The small molecule below binds the protein below.
Small molecule (SMILES): CCN1/C(=C/C(C)=O)Sc2ccc(OC)cc21

Sequence of chain 1.D:
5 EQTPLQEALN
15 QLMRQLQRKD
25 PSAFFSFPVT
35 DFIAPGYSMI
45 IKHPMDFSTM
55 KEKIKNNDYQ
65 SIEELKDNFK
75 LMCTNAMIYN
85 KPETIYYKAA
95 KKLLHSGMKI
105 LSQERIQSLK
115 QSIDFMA

Binding-site contacts:
Ligand atom C15 contacts residue ASN84 of chain 1.D at 4.2 Å.
Ligand atom C6 contacts residue ASN84 of chain 1.D at 3.8 Å.
Ligand atom O17 contacts residue ALA80 of chain 1.D at 3.9 Å.
Ligand atom C11 contacts residue ILE37 of chain 1.D at 3.4 Å (hydrophobic).
Ligand atom C7 contacts residue TYR83 of chain 1.D at 4.4 Å (hydrophobic).
Ligand atom C4 contacts residue TYR90 of chain 1.D at 4.0 Å (hydrophobic).
Ligand atom C15 contacts residue VAL33 of chain 1.D at 3.7 Å (hydrophobic).
Ligand atom C15 contacts residue PHE28 of chain 1.D at 4.2 Å (hydrophobic).
Ligand atom S5 contacts residue ASN84 of chain 1.D at 3.4 Å (h-bond).
Ligand atom C12 contacts residue ILE37 of chain 1.D at 3.7 Å (hydrophobic).
Ligand atom N3 contacts residue TYR90 of chain 1.D at 3.7 Å.
Ligand atom C1 contacts residue PHE28 of chain 1.D at 3.6 Å (hydrophobic).
Ligand atom O10 contacts residue ILE37 of chain 1.D at 4.0 Å.
Ligand atom S5 contacts residue TYR90 of chain 1.D at 4.1 Å.
Ligand atom C7 contacts residue TYR90 of chain 1.D at 3.6 Å (hydrophobic).
Ligand atom C7 contacts residue ALA38 of chain 1.D at 4.2 Å (hydrophobic).
Ligand atom O17 contacts residue ASN84 of chain 1.D at 3.2 Å (h-bond).
Ligand atom C7 contacts residue ASN84 of chain 1.D at 3.6 Å.
Ligand atom C2 contacts residue TYR90 of chain 1.D at 3.8 Å (hydrophobic).
Ligand atom C14 contacts residue PHE28 of chain 1.D at 3.7 Å (hydrophobic).
Ligand atom C14 contacts residue TYR90 of chain 1.D at 4.3 Å (hydrophobic).
Ligand atom O17 contacts residue VAL33 of chain 1.D at 3.9 Å.
Ligand atom C15 contacts residue ALA80 of chain 1.D at 4.3 Å (hydrophobic).
Ligand atom C9 contacts residue TYR90 of chain 1.D at 3.4 Å (hydrophobic).
Ligand atom C13 contacts residue TYR90 of chain 1.D at 3.6 Å (hydrophobic).
Ligand atom C4 contacts residue VAL33 of chain 1.D at 4.2 Å (hydrophobic).
Ligand atom C16 contacts residue PHE28 of chain 1.D at 3.8 Å (hydrophobic).
Ligand atom C8 contacts residue TYR90 of chain 1.D at 3.5 Å (hydrophobic).
Ligand atom C16 contacts residue PHE29 of chain 1.D at 3.5 Å (hydrophobic).
Ligand atom O10 contacts residue TYR90 of chain 1.D at 3.4 Å (h-bond).
Ligand atom N3 contacts residue ILE37 of chain 1.D at 4.4 Å.
Ligand atom C16 contacts residue ALA80 of chain 1.D at 3.9 Å (hydrophobic).
Ligand atom C6 contacts residue TYR90 of chain 1.D at 3.7 Å (hydrophobic).
Ligand atom C13 contacts residue ILE37 of chain 1.D at 4.0 Å (hydrophobic).
Ligand atom C14 contacts residue VAL33 of chain 1.D at 3.9 Å (hydrophobic).
Ligand atom C8 contacts residue ILE37 of chain 1.D at 3.9 Å (hydrophobic).
Ligand atom C16 contacts residue VAL33 of chain 1.D at 4.1 Å (hydrophobic).
Ligand atom C12 contacts residue TYR90 of chain 1.D at 3.3 Å (hydrophobic).
Ligand atom C9 contacts residue ILE37 of chain 1.D at 3.9 Å (hydrophobic).
Ligand atom C2 contacts residue PHE28 of chain 1.D at 4.3 Å (hydrophobic).